Sequence of chain 1.D:
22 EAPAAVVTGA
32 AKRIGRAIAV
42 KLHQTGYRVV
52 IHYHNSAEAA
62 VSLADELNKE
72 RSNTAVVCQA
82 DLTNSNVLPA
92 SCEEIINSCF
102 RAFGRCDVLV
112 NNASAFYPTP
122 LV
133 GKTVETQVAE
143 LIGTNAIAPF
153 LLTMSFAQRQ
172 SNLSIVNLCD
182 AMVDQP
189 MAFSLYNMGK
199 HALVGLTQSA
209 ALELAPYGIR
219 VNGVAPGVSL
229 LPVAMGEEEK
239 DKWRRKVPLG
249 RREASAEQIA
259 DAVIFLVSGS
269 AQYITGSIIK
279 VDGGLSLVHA

Binding-site contacts:
Ligand atom NAO contacts residue PHE117 of chain 1.D at 3.6 Å.
Ligand atom CAP contacts residue PHE117 of chain 1.D at 3.4 Å (hydrophobic).
Ligand atom CAI contacts residue ASP181 of chain 1.D at 3.6 Å.
Ligand atom CAD contacts residue LEU229 of chain 1.D at 3.6 Å (hydrophobic).
Ligand atom CAF contacts residue GLY225 of chain 1.D at 3.3 Å.
Ligand atom CAQ contacts residue NAP1 of chain 1.O at 3.4 Å.
Ligand atom CAU contacts residue PHE117 of chain 1.D at 3.7 Å (hydrophobic).
Ligand atom OAB contacts residue ARG34 of chain 1.D at 3.4 Å (salt-bridge).
Ligand atom NAA contacts residue PHE117 of chain 1.D at 3.6 Å.
Ligand atom NAM contacts residue TYR194 of chain 1.D at 3.5 Å (h-bond).
Ligand atom NAM contacts residue PHE117 of chain 1.D at 3.6 Å.
Ligand atom CAJ contacts residue GLY225 of chain 1.D at 3.2 Å.
Ligand atom CAH contacts residue PRO230 of chain 1.D at 3.1 Å (hydrophobic).
Ligand atom CAS contacts residue NAP1 of chain 1.O at 3.2 Å.
Ligand atom CAD contacts residue PRO230 of chain 1.D at 3.4 Å (hydrophobic).
Ligand atom NAM contacts residue NAP1 of chain 1.O at 2.9 Å (h-bond).
Ligand atom CAK contacts residue PHE117 of chain 1.D at 3.7 Å (hydrophobic).
Ligand atom CAW contacts residue PHE117 of chain 1.D at 3.7 Å (hydrophobic).
Ligand atom CAL contacts residue PRO230 of chain 1.D at 3.6 Å (hydrophobic).
Ligand atom NAA contacts residue SER115 of chain 1.D at 2.8 Å (h-bond).
Ligand atom CAC contacts residue MET183 of chain 1.D at 3.6 Å (hydrophobic).
Ligand atom CAV contacts residue NAP1 of chain 1.O at 3.7 Å.
Ligand atom CAH contacts residue NAP1 of chain 1.O at 3.7 Å.
Ligand atom NAO contacts residue TYR194 of chain 1.D at 2.8 Å (h-bond).
Ligand atom OAB contacts residue NAP1 of chain 1.O at 3.5 Å (h-bond).
Ligand atom CAJ contacts residue NAP1 of chain 1.O at 3.5 Å.
Ligand atom CAT contacts residue PHE117 of chain 1.D at 3.7 Å (hydrophobic).
Ligand atom CAL contacts residue NAP1 of chain 1.O at 3.1 Å.
Ligand atom CAT contacts residue NAP1 of chain 1.O at 3.6 Å.
Ligand atom CAV contacts residue PHE117 of chain 1.D at 3.6 Å (hydrophobic).
Ligand atom NAN contacts residue NAP1 of chain 1.O at 2.7 Å (h-bond).
Ligand atom CAH contacts residue LEU229 of chain 1.D at 3.7 Å (hydrophobic).
Ligand atom NAO contacts residue NAP1 of chain 1.O at 3.3 Å.
Ligand atom CAE contacts residue CSX188 of chain 1.D at 3.5 Å.
Ligand atom CAW contacts residue NAP1 of chain 1.O at 3.7 Å.
Ligand atom CAP contacts residue NAP1 of chain 1.O at 3.3 Å.
Ligand atom NAA contacts residue NAP1 of chain 1.O at 3.0 Å (h-bond).
Ligand atom OAB contacts residue PRO230 of chain 1.D at 3.5 Å.
Ligand atom CAU contacts residue NAP1 of chain 1.O at 3.5 Å.
Ligand atom CAV contacts residue TYR194 of chain 1.D at 3.5 Å (hydrophobic).

The small molecule below binds the protein below.
Small molecule (SMILES): Nc1nc2[nH]c(-c3ccccc3)c(-c3ccccc3)c2c(=O)[nH]1